Binding-site contacts:
Ligand atom CD2 contacts residue TYR99 of chain 1.D at 3.4 Å (hydrophobic).
Ligand atom OG contacts residue LYS66 of chain 1.D at 2.9 Å (salt-bridge).
Ligand atom CG contacts residue ASP77 of chain 1.D at 3.6 Å.
Ligand atom N contacts residue TYR99 of chain 1.D at 2.9 Å (h-bond).
Ligand atom CG2 contacts residue HIS70 of chain 1.D at 3.5 Å.
Ligand atom OG1 contacts residue ARG97 of chain 1.D at 3.0 Å (salt-bridge).
Ligand atom N contacts residue TYR7 of chain 1.D at 2.9 Å (h-bond).
Ligand atom CB contacts residue TRP167 of chain 1.D at 3.5 Å (hydrophobic).
Ligand atom O contacts residue LYS146 of chain 1.D at 3.0 Å (salt-bridge).
Ligand atom CA contacts residue TYR171 of chain 1.D at 3.5 Å (hydrophobic).
Ligand atom N contacts residue GLU63 of chain 1.D at 2.8 Å (salt-bridge).
Ligand atom C contacts residue GLU63 of chain 1.D at 3.6 Å.
Ligand atom CD2 contacts residue TYR7 of chain 1.D at 3.5 Å (hydrophobic).
Ligand atom CB contacts residue ASP77 of chain 1.D at 3.6 Å.
Ligand atom CA contacts residue GLU63 of chain 1.D at 3.5 Å.
Ligand atom OD1 contacts residue LYS66 of chain 1.D at 3.4 Å.
Ligand atom N contacts residue TYR159 of chain 1.D at 3.4 Å.
Ligand atom CA contacts residue TYR159 of chain 1.D at 3.5 Å (hydrophobic).
Ligand atom CB contacts residue TYR99 of chain 1.D at 3.2 Å (hydrophobic).
Ligand atom O contacts residue LYS146 of chain 1.D at 3.3 Å (salt-bridge).
Ligand atom N contacts residue LYS66 of chain 1.D at 3.6 Å (salt-bridge).
Ligand atom CG contacts residue GLU63 of chain 1.D at 3.3 Å.
Ligand atom CE1 contacts residue LEU156 of chain 1.D at 3.5 Å (hydrophobic).
Ligand atom CA contacts residue TYR7 of chain 1.D at 3.3 Å (hydrophobic).
Ligand atom O contacts residue LYS66 of chain 1.D at 2.9 Å (salt-bridge).
Ligand atom O contacts residue TRP147 of chain 1.D at 2.8 Å (h-bond).
Ligand atom CD1 contacts residue VAL67 of chain 1.D at 3.5 Å (hydrophobic).
Ligand atom CD2 contacts residue TYR159 of chain 1.D at 3.5 Å (hydrophobic).
Ligand atom O contacts residue THR73 of chain 1.D at 3.5 Å.
Ligand atom O contacts residue HIS70 of chain 1.D at 3.2 Å.
Ligand atom C contacts residue TYR7 of chain 1.D at 3.4 Å (hydrophobic).
Ligand atom O contacts residue TYR159 of chain 1.D at 2.8 Å (h-bond).
Ligand atom OG1 contacts residue LYS146 of chain 1.D at 3.1 Å (salt-bridge).
Ligand atom N contacts residue ASP77 of chain 1.D at 2.8 Å (salt-bridge).
Ligand atom CB contacts residue GLU63 of chain 1.D at 3.6 Å.
Ligand atom OG contacts residue GLU63 of chain 1.D at 3.1 Å (salt-bridge).
Ligand atom CD1 contacts residue MET45 of chain 1.D at 3.5 Å (hydrophobic).
Ligand atom OXT contacts residue THR143 of chain 1.D at 2.7 Å (h-bond).
Ligand atom N contacts residue TYR171 of chain 1.D at 2.7 Å (h-bond).
Ligand atom CB contacts residue ASP77 of chain 1.D at 3.6 Å.

This protein binds this small molecule.
Small molecule (SMILES): CC(C)C[C@H](NC(=O)[C@@H](NC(=O)[C@H](C)NC(=O)[C@@H](NC(=O)[C@@H](NC(=O)[C@H](CC(N)=O)NC(=O)[C@H](Cc1ccccc1)NC(=O)[C@H](CC(C)C)NC(=O)[C@@H](N)CO)[C@@H](C)O)C(C)C)[C@@H](C)O)C(=O)O

Sequence of chain 1.D:
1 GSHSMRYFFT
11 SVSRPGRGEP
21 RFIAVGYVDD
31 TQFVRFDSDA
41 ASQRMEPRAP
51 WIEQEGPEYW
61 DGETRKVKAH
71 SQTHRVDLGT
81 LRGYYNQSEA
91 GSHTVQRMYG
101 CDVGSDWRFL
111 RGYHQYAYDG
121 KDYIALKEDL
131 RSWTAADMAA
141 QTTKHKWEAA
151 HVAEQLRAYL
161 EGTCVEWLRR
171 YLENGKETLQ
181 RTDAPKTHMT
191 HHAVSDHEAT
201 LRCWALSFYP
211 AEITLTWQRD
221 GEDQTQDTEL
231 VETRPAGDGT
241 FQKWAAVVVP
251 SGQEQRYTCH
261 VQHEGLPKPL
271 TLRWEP